Binding-site contacts:
Ligand atom C2 contacts residue ASN308 of chain 1.E at 2.5 Å.
Ligand atom O6 contacts residue THR363 of chain 1.E at 3.6 Å (h-bond).
Ligand atom N2 contacts residue ASN308 of chain 1.E at 2.8 Å (h-bond).
Ligand atom O5 contacts residue ASN308 of chain 1.E at 2.4 Å (h-bond).
Ligand atom C7 contacts residue ASN308 of chain 1.E at 3.6 Å.
Ligand atom C4 contacts residue ASN308 of chain 1.E at 4.2 Å.
Ligand atom C3 contacts residue ASN308 of chain 1.E at 3.8 Å.
Ligand atom C1 contacts residue ASN308 of chain 1.E at 1.5 Å.
Ligand atom C6 contacts residue SER362 of chain 1.E at 4.4 Å.
Ligand atom O7 contacts residue ASN308 of chain 1.E at 3.7 Å.
Ligand atom C6 contacts residue THR363 of chain 1.E at 4.4 Å.
Ligand atom C5 contacts residue ASN308 of chain 1.E at 3.7 Å.
Ligand atom C8 contacts residue ASN308 of chain 1.E at 3.9 Å.

Sequence of chain 1.E:
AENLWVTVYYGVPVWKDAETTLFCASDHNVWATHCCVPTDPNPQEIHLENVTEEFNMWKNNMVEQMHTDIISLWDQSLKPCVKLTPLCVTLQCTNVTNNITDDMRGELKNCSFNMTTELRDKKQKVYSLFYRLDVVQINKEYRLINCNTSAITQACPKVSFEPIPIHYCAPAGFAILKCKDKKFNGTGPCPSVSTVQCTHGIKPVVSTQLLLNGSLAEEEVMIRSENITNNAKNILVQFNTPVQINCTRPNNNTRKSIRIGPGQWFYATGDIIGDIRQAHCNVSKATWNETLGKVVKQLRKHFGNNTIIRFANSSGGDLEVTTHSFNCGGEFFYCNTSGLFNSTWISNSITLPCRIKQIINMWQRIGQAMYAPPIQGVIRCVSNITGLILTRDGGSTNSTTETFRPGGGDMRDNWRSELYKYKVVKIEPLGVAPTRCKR

The small molecule below binds the protein below.
Small molecule (SMILES): CC(=O)N[C@@H]1[C@@H](O)[C@H](O)[C@@H](CO)O[C@H]1O